This small molecule binds to this protein.
Small molecule (SMILES): O=S(=O)(NCC#Cc1ccc(S(=O)(=O)NCCC(F)(F)F)cc1)c1ccccc1

Binding-site contacts:
Ligand atom N1 contacts residue ASN188 of chain 2.A at 3.7 Å.
Ligand atom F1 contacts residue TRP150 of chain 2.A at 3.4 Å.
Ligand atom O3 contacts residue MET114 of chain 2.A at 3.2 Å (h-bond).
Ligand atom S1 contacts residue ASN191 of chain 2.A at 3.7 Å.
Ligand atom F3 contacts residue ASN191 of chain 2.A at 3.6 Å.
Ligand atom C4 contacts residue PHE122 of chain 2.A at 3.5 Å (hydrophobic).
Ligand atom F3 contacts residue GLU192 of chain 2.A at 3.1 Å.
Ligand atom C8 contacts residue THR161 of chain 2.A at 3.1 Å.
Ligand atom C3 contacts residue ASN188 of chain 2.A at 3.3 Å.
Ligand atom S1 contacts residue ASN188 of chain 2.A at 3.6 Å (h-bond).
Ligand atom O2 contacts residue ASN191 of chain 2.A at 3.5 Å.
Ligand atom C6 contacts residue GLY118 of chain 2.A at 3.7 Å.
Ligand atom C4 contacts residue TRP219 of chain 2.A at 3.5 Å (hydrophobic).
Ligand atom C5 contacts residue TRP219 of chain 2.A at 3.5 Å (hydrophobic).
Ligand atom O2 contacts residue ASN188 of chain 2.A at 2.9 Å (h-bond).
Ligand atom N2 contacts residue TYR160 of chain 2.A at 2.8 Å (h-bond).
Ligand atom O1 contacts residue ASN191 of chain 2.A at 2.8 Å (h-bond).
Ligand atom C17 contacts residue VAL164 of chain 2.A at 3.7 Å (hydrophobic).
Ligand atom C2 contacts residue TRP157 of chain 2.A at 3.5 Å (hydrophobic).
Ligand atom F2 contacts residue LEU195 of chain 2.A at 3.7 Å.
Ligand atom O4 contacts residue LEU102 of chain 2.A at 3.6 Å.
Ligand atom F1 contacts residue GLU192 of chain 2.A at 3.6 Å.
Ligand atom O2 contacts residue TRP219 of chain 2.A at 3.4 Å.
Ligand atom O3 contacts residue TRP115 of chain 2.A at 3.7 Å.
Ligand atom C9 contacts residue PHE122 of chain 2.A at 3.7 Å (hydrophobic).
Ligand atom N1 contacts residue PHE122 of chain 2.A at 3.3 Å.
Ligand atom C11 contacts residue TRP115 of chain 2.A at 3.7 Å (hydrophobic).
Ligand atom F2 contacts residue PHE122 of chain 2.A at 3.3 Å.
Ligand atom C12 contacts residue TRP115 of chain 2.A at 3.5 Å (hydrophobic).
Ligand atom C9 contacts residue ASN188 of chain 2.A at 3.4 Å.
Ligand atom F3 contacts residue ASN188 of chain 2.A at 3.6 Å.
Ligand atom C15 contacts residue TRP115 of chain 2.A at 3.5 Å (hydrophobic).
Ligand atom O3 contacts residue GLY118 of chain 2.A at 3.3 Å.
Ligand atom C11 contacts residue TYR160 of chain 2.A at 3.5 Å (hydrophobic).
Ligand atom C12 contacts residue TYR160 of chain 2.A at 3.5 Å (hydrophobic).
Ligand atom C14 contacts residue TRP115 of chain 2.A at 3.6 Å (hydrophobic).
Ligand atom C9 contacts residue THR161 of chain 2.A at 3.5 Å.
Ligand atom C5 contacts residue PHE122 of chain 2.A at 3.7 Å (hydrophobic).
Ligand atom F2 contacts residue PHE126 of chain 2.A at 3.6 Å.
Ligand atom C14 contacts residue MET114 of chain 2.A at 3.6 Å (hydrophobic).

Sequence of chain 2.A:
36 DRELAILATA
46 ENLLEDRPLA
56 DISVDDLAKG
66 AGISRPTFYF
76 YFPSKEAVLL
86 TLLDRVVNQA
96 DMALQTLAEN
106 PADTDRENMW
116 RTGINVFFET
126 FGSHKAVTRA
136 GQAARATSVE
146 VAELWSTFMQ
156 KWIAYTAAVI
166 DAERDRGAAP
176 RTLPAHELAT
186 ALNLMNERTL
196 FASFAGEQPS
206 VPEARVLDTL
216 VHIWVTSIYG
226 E